A protein and the small-molecule ligand that binds it are described below.
Small molecule (SMILES): NC[C@H](N)C(=O)O

Sequence of chain 1.A:
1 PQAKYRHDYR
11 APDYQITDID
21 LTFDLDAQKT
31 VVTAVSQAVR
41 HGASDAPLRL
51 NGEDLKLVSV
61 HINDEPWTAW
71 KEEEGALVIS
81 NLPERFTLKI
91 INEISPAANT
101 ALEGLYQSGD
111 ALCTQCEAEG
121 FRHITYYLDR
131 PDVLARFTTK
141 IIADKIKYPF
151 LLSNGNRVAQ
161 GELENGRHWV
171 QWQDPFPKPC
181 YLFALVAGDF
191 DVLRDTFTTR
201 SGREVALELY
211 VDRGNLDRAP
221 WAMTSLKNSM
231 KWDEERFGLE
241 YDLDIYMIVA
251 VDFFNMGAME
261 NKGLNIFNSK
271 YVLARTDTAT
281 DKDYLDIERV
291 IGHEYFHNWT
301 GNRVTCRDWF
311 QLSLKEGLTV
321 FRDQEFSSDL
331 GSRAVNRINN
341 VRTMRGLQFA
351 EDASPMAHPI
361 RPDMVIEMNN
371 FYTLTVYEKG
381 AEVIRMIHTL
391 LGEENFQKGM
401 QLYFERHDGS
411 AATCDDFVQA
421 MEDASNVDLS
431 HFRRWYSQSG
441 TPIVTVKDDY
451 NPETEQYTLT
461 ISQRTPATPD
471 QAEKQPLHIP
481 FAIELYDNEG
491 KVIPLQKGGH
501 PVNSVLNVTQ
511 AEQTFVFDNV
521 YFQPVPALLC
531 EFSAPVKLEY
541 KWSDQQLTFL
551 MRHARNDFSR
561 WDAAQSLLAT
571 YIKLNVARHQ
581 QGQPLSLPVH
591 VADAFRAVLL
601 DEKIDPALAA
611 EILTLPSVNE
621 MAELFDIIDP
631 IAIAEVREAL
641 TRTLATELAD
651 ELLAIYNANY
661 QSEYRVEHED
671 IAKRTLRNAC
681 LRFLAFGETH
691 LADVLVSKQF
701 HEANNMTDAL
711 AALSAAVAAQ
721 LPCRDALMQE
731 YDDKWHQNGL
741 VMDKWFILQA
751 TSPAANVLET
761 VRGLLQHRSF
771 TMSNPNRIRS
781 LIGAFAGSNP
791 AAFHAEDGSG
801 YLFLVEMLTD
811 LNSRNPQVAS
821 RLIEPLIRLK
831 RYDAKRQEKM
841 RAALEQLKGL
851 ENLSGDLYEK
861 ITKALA

Binding-site contacts:
Ligand atom NG contacts residue GLU260 of chain 1.A at 2.9 Å (salt-bridge).
Ligand atom CA contacts residue ALA258 of chain 1.A at 3.6 Å (hydrophobic).
Ligand atom CB contacts residue ZN1 of chain 1.B at 4.1 Å.
Ligand atom NG contacts residue HIS297 of chain 1.A at 3.9 Å.
Ligand atom C contacts residue TYR377 of chain 1.A at 3.4 Å (hydrophobic).
Ligand atom N contacts residue ALA258 of chain 1.A at 2.5 Å (h-bond).
Ligand atom CA contacts residue GLU316 of chain 1.A at 4.2 Å.
Ligand atom OXT contacts residue HIS293 of chain 1.A at 3.9 Å.
Ligand atom CA contacts residue TYR377 of chain 1.A at 3.6 Å (hydrophobic).
Ligand atom CA contacts residue GLU117 of chain 1.A at 4.1 Å.
Ligand atom O contacts residue HIS293 of chain 1.A at 3.6 Å (h-bond).
Ligand atom C contacts residue ZN1 of chain 1.B at 2.7 Å.
Ligand atom CB contacts residue GLU260 of chain 1.A at 2.8 Å.
Ligand atom C contacts residue HIS293 of chain 1.A at 4.1 Å.
Ligand atom NG contacts residue GLU117 of chain 1.A at 2.8 Å (salt-bridge).
Ligand atom CB contacts residue GLU316 of chain 1.A at 3.9 Å.
Ligand atom NG contacts residue ZN1 of chain 1.B at 3.4 Å.
Ligand atom NG contacts residue GLU316 of chain 1.A at 2.6 Å (salt-bridge).
Ligand atom C contacts residue GLU294 of chain 1.A at 4.1 Å.
Ligand atom O contacts residue GLU316 of chain 1.A at 4.0 Å.
Ligand atom O contacts residue GLU260 of chain 1.A at 3.2 Å (salt-bridge).
Ligand atom C contacts residue ALA258 of chain 1.A at 3.8 Å (hydrophobic).
Ligand atom C contacts residue GLU316 of chain 1.A at 3.9 Å.
Ligand atom NG contacts residue LYS315 of chain 1.A at 3.0 Å (salt-bridge).
Ligand atom O contacts residue HIS297 of chain 1.A at 3.6 Å.
Ligand atom CA contacts residue GLU260 of chain 1.A at 3.9 Å.
Ligand atom OXT contacts residue TYR377 of chain 1.A at 2.7 Å (h-bond).
Ligand atom CA contacts residue ZN1 of chain 1.B at 3.9 Å.
Ligand atom C contacts residue GLU260 of chain 1.A at 4.0 Å.
Ligand atom CB contacts residue ALA258 of chain 1.A at 4.0 Å (hydrophobic).
Ligand atom O contacts residue ZN1 of chain 1.B at 2.3 Å.
Ligand atom OXT contacts residue ZN1 of chain 1.B at 2.8 Å.
Ligand atom N contacts residue MET256 of chain 1.A at 4.0 Å.
Ligand atom CB contacts residue MET259 of chain 1.A at 3.4 Å (hydrophobic).
Ligand atom O contacts residue GLU294 of chain 1.A at 3.0 Å (salt-bridge).
Ligand atom O contacts residue ALA258 of chain 1.A at 3.8 Å.
Ligand atom OXT contacts residue GLU316 of chain 1.A at 4.0 Å.
Ligand atom CB contacts residue GLU117 of chain 1.A at 2.9 Å.
Ligand atom N contacts residue MET259 of chain 1.A at 4.2 Å.
Ligand atom CB contacts residue LYS315 of chain 1.A at 4.2 Å.